A small-molecule ligand and the protein it binds are described below.
Small molecule (SMILES): O=C(Nc1ccccc1)Nc1ccccc1

Sequence of chain 1.D:
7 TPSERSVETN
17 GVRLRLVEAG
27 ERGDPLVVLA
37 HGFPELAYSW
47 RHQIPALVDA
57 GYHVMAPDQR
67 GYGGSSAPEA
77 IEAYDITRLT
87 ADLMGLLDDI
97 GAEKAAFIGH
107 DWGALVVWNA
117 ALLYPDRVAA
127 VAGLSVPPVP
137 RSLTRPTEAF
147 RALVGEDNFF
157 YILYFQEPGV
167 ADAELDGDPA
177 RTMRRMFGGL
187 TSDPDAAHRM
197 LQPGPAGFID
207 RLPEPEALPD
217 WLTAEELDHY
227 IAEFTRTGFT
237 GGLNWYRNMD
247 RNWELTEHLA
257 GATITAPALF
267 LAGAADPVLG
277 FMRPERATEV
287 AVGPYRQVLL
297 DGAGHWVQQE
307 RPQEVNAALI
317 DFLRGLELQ

Binding-site contacts:
Ligand atom N9 contacts residue ASP107 of chain 1.D at 2.6 Å (salt-bridge).
Ligand atom C14 contacts residue MET245 of chain 1.D at 4.1 Å (hydrophobic).
Ligand atom O11 contacts residue TYR157 of chain 1.D at 2.9 Å (h-bond).
Ligand atom C8 contacts residue ASP107 of chain 1.D at 3.1 Å.
Ligand atom C10 contacts residue TRP108 of chain 1.D at 4.2 Å (hydrophobic).
Ligand atom C5 contacts residue ASP107 of chain 1.D at 3.9 Å.
Ligand atom C15 contacts residue MET245 of chain 1.D at 4.2 Å (hydrophobic).
Ligand atom N7 contacts residue VAL274 of chain 1.D at 4.0 Å.
Ligand atom C12 contacts residue ASP107 of chain 1.D at 3.9 Å.
Ligand atom C5 contacts residue HIS301 of chain 1.D at 3.9 Å.
Ligand atom C4 contacts residue TYR157 of chain 1.D at 3.2 Å (hydrophobic).
Ligand atom C10 contacts residue ASP107 of chain 1.D at 3.7 Å.
Ligand atom C1 contacts residue PHE39 of chain 1.D at 4.0 Å (hydrophobic).
Ligand atom C8 contacts residue TYR157 of chain 1.D at 3.6 Å (hydrophobic).
Ligand atom C16 contacts residue TYR157 of chain 1.D at 4.0 Å (hydrophobic).
Ligand atom C14 contacts residue LEU111 of chain 1.D at 3.5 Å (hydrophobic).
Ligand atom C2 contacts residue PHE204 of chain 1.D at 3.7 Å (hydrophobic).
Ligand atom C6 contacts residue PHE39 of chain 1.D at 3.5 Å (hydrophobic).
Ligand atom C1 contacts residue LEU186 of chain 1.D at 4.1 Å (hydrophobic).
Ligand atom C13 contacts residue LEU111 of chain 1.D at 3.3 Å (hydrophobic).
Ligand atom C14 contacts residue TRP108 of chain 1.D at 4.2 Å (hydrophobic).
Ligand atom C8 contacts residue TYR242 of chain 1.D at 3.0 Å (hydrophobic).
Ligand atom C12 contacts residue VAL132 of chain 1.D at 4.1 Å (hydrophobic).
Ligand atom C2 contacts residue LEU186 of chain 1.D at 3.8 Å (hydrophobic).
Ligand atom N9 contacts residue TYR242 of chain 1.D at 3.9 Å.
Ligand atom C12 contacts residue TRP108 of chain 1.D at 3.5 Å (hydrophobic).
Ligand atom C5 contacts residue TYR242 of chain 1.D at 3.6 Å (hydrophobic).
Ligand atom N7 contacts residue ASP107 of chain 1.D at 2.7 Å (salt-bridge).
Ligand atom C13 contacts residue TRP108 of chain 1.D at 3.7 Å (hydrophobic).
Ligand atom C6 contacts residue TYR242 of chain 1.D at 4.1 Å (hydrophobic).
Ligand atom C1 contacts residue MET182 of chain 1.D at 4.1 Å (hydrophobic).
Ligand atom C3 contacts residue TYR157 of chain 1.D at 3.5 Å (hydrophobic).
Ligand atom C15 contacts residue ILE158 of chain 1.D at 4.2 Å (hydrophobic).
Ligand atom O11 contacts residue TYR242 of chain 1.D at 2.5 Å (h-bond).
Ligand atom C4 contacts residue TYR242 of chain 1.D at 3.9 Å (hydrophobic).
Ligand atom N7 contacts residue HIS301 of chain 1.D at 3.6 Å (h-bond).
Ligand atom C3 contacts residue PHE204 of chain 1.D at 3.8 Å (hydrophobic).
Ligand atom C6 contacts residue HIS301 of chain 1.D at 3.7 Å.
Ligand atom N7 contacts residue TYR242 of chain 1.D at 3.5 Å (h-bond).
Ligand atom C16 contacts residue PHE277 of chain 1.D at 4.2 Å (hydrophobic).